Sequence of chain 1.G:
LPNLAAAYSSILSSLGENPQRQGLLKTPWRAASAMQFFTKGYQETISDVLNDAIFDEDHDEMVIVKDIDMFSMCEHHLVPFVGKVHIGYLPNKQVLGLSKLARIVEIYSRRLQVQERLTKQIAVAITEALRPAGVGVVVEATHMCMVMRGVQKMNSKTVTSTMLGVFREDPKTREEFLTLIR

Sequence of chain 1.F:
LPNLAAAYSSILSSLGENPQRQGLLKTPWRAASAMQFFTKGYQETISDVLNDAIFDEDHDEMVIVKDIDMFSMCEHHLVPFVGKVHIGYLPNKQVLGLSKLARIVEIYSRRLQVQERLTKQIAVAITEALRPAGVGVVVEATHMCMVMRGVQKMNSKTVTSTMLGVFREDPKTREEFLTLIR

Binding-site contacts:
Ligand atom N2 contacts residue GLU157 of chain 1.F at 2.8 Å (salt-bridge).
Ligand atom O8 contacts residue ZN1 of chain 1.CA at 2.3 Å.
Ligand atom O3B contacts residue LYS141 of chain 1.G at 3.3 Å (salt-bridge).
Ligand atom C5' contacts residue ARG71 of chain 1.E at 3.4 Å.
Ligand atom C8 contacts residue CYS115 of chain 1.F at 3.6 Å (hydrophobic).
Ligand atom O5' contacts residue LYS141 of chain 1.G at 3.1 Å (salt-bridge).
Ligand atom O2G contacts residue LYS141 of chain 1.G at 3.3 Å (salt-bridge).
Ligand atom O2A contacts residue LYS141 of chain 1.G at 3.0 Å (salt-bridge).
Ligand atom C1' contacts residue HIS117 of chain 1.F at 3.5 Å.
Ligand atom O8 contacts residue HIS118 of chain 1.F at 3.4 Å (h-bond).
Ligand atom C8 contacts residue ZN1 of chain 1.CA at 3.1 Å.
Ligand atom C2 contacts residue LEU139 of chain 1.G at 3.5 Å (hydrophobic).
Ligand atom O2G contacts residue ARG144 of chain 1.G at 3.1 Å (salt-bridge).
Ligand atom O3' contacts residue SER140 of chain 1.G at 3.4 Å.
Ligand atom O3' contacts residue LYS141 of chain 1.G at 2.5 Å (salt-bridge).
Ligand atom N1 contacts residue VAL155 of chain 1.F at 3.4 Å.
Ligand atom O8 contacts residue CYS186 of chain 1.F at 3.4 Å (h-bond).
Ligand atom PG contacts residue ARG144 of chain 1.G at 3.4 Å.
Ligand atom C3' contacts residue LYS141 of chain 1.G at 3.5 Å.
Ligand atom O2' contacts residue SER140 of chain 1.G at 2.4 Å (h-bond).
Ligand atom O3G contacts residue ARG144 of chain 1.G at 2.5 Å (salt-bridge).
Ligand atom O2G contacts residue SER140 of chain 1.G at 2.6 Å (h-bond).
Ligand atom N1 contacts residue GLU157 of chain 1.F at 3.2 Å (salt-bridge).
Ligand atom O6 contacts residue GLN156 of chain 1.F at 2.9 Å (h-bond).
Ligand atom N7 contacts residue ZN1 of chain 1.CA at 3.5 Å.
Ligand atom C4' contacts residue HIS117 of chain 1.F at 3.5 Å.
Ligand atom O1A contacts residue ARG71 of chain 1.E at 3.3 Å (salt-bridge).
Ligand atom O6 contacts residue HIS184 of chain 1.F at 3.5 Å.
Ligand atom C8 contacts residue HIS117 of chain 1.F at 3.5 Å.
Ligand atom O6 contacts residue VAL155 of chain 1.F at 3.4 Å.
Ligand atom O2' contacts residue LEU139 of chain 1.G at 2.6 Å (h-bond).
Ligand atom N3 contacts residue LEU139 of chain 1.G at 3.5 Å (h-bond).
Ligand atom C2 contacts residue GLU157 of chain 1.F at 3.5 Å.
Ligand atom O8 contacts residue CYS115 of chain 1.F at 3.4 Å (h-bond).
Ligand atom N7 contacts residue CYS115 of chain 1.F at 3.1 Å (h-bond).
Ligand atom O4' contacts residue HIS117 of chain 1.F at 2.5 Å (h-bond).
Ligand atom O2' contacts residue GLY138 of chain 1.G at 3.1 Å.
Ligand atom O1B contacts residue HIS118 of chain 1.F at 2.4 Å (h-bond).
Ligand atom N9 contacts residue HIS117 of chain 1.F at 3.5 Å (h-bond).
Ligand atom O1G contacts residue ARG190 of chain 1.F at 2.5 Å (salt-bridge).

The protein below binds the small molecule below.
Small molecule (SMILES): Nc1nc2c([nH]c(=O)n2[C@@H]2O[C@H](CO[P](=O)(O)O[P](=O)(O)OP(=O)(O)O)[C@@H](O)[C@H]2O)c(=O)[nH]1

Sequence of chain 1.E:
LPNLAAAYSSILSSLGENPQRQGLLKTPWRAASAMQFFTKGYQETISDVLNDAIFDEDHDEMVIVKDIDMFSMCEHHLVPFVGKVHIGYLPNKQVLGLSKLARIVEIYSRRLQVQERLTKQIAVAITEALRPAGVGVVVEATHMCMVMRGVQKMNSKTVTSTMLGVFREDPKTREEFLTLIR